Sequence of chain 2.A:
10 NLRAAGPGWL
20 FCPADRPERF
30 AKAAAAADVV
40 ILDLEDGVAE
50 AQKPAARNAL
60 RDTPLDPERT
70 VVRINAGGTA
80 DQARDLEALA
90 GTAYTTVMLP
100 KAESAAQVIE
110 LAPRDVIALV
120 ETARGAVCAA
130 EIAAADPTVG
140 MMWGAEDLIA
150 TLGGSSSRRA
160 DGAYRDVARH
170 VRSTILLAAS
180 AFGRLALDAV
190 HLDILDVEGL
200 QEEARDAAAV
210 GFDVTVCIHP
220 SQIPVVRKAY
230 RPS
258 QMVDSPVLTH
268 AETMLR

Sequence of chain 3.A:
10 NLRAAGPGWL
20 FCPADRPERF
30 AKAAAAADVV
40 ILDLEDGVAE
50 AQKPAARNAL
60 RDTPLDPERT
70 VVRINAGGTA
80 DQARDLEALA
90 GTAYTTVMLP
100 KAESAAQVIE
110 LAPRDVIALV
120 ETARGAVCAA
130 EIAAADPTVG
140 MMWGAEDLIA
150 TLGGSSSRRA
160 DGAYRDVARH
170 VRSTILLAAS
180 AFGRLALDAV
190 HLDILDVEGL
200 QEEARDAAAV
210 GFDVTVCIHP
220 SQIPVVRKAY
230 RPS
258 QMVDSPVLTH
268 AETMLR

Binding-site contacts:
Ligand atom O contacts residue GLN258 of chain 3.A at 3.7 Å.
Ligand atom OXT contacts residue ARG157 of chain 2.A at 3.9 Å.
Ligand atom C contacts residue ASP192 of chain 2.A at 3.8 Å.
Ligand atom C contacts residue GLN258 of chain 3.A at 4.0 Å.
Ligand atom O3 contacts residue ARG157 of chain 2.A at 3.5 Å (salt-bridge).
Ligand atom CB contacts residue HIS190 of chain 2.A at 3.5 Å.
Ligand atom CB contacts residue ASP195 of chain 2.A at 3.6 Å.
Ligand atom CB contacts residue ARG157 of chain 2.A at 3.6 Å.
Ligand atom CA contacts residue HIS190 of chain 2.A at 3.9 Å.
Ligand atom O contacts residue ASP192 of chain 2.A at 4.0 Å.
Ligand atom OXT contacts residue ASP192 of chain 2.A at 4.2 Å.
Ligand atom CA contacts residue ARG157 of chain 2.A at 3.3 Å.
Ligand atom CA contacts residue LEU191 of chain 2.A at 4.5 Å (hydrophobic).
Ligand atom OXT contacts residue GLN258 of chain 3.A at 4.0 Å.
Ligand atom O contacts residue LEU191 of chain 2.A at 3.8 Å.
Ligand atom CB contacts residue ASP192 of chain 2.A at 3.9 Å.
Ligand atom O3 contacts residue LEU191 of chain 2.A at 3.3 Å (h-bond).
Ligand atom CA contacts residue ASP192 of chain 2.A at 3.4 Å.
Ligand atom O contacts residue ARG157 of chain 2.A at 3.7 Å.
Ligand atom O3 contacts residue HIS190 of chain 2.A at 3.4 Å (h-bond).
Ligand atom O3 contacts residue ASP192 of chain 2.A at 3.0 Å (salt-bridge).
Ligand atom C contacts residue ARG157 of chain 2.A at 3.6 Å.

The protein below binds the small molecule below.
Small molecule (SMILES): CC(=O)C(=O)O